Sequence of chain 2.F:
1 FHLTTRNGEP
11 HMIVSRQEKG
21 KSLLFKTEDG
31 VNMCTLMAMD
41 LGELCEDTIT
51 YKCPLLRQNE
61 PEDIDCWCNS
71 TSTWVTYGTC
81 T

Binding-site contacts:
Ligand atom C2 contacts residue BMA1 of chain 2.BA at 3.2 Å.
Ligand atom O4 contacts residue BMA1 of chain 2.BA at 4.0 Å.
Ligand atom C2 contacts residue NAG1 of chain 2.Z at 2.9 Å.
Ligand atom C2 contacts residue HIS2 of chain 2.F at 4.5 Å.
Ligand atom C1 contacts residue NAG1 of chain 2.Z at 1.7 Å.
Ligand atom C4 contacts residue BMA1 of chain 2.BA at 3.6 Å.
Ligand atom C5 contacts residue NAG1 of chain 2.Z at 3.8 Å.
Ligand atom O2 contacts residue BMA1 of chain 2.BA at 3.0 Å (h-bond).
Ligand atom O3 contacts residue BMA1 of chain 2.BA at 1.1 Å.
Ligand atom O2 contacts residue HIS2 of chain 2.F at 3.4 Å (h-bond).
Ligand atom O5 contacts residue NAG1 of chain 2.Z at 2.5 Å (h-bond).
Ligand atom C3 contacts residue BMA1 of chain 2.BA at 2.5 Å.
Ligand atom O2 contacts residue NAG1 of chain 2.Z at 3.4 Å (h-bond).
Ligand atom O6 contacts residue NAG1 of chain 2.Z at 4.5 Å.
Ligand atom C3 contacts residue NAG1 of chain 2.Z at 4.1 Å.

A protein and the small-molecule ligand that binds it are described below.
Small molecule (SMILES): OC[C@H]1O[C@@H](O)[C@@H](O)[C@@H](O)[C@@H]1O